Sequence of chain 1.C:
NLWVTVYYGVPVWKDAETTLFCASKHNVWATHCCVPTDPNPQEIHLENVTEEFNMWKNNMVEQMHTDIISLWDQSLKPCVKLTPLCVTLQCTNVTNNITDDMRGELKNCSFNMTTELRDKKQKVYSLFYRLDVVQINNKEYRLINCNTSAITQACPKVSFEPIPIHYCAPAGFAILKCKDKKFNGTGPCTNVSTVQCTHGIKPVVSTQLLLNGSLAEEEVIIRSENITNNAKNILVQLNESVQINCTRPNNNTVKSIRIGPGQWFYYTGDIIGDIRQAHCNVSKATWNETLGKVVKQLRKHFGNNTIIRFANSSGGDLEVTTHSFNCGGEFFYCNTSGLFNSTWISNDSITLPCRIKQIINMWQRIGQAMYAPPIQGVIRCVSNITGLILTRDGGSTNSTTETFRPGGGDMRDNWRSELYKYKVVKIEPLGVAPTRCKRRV

This protein binds this small molecule.
Small molecule (SMILES): CC(=O)N[C@@H]1[C@@H](O)[C@H](O)[C@@H](CO)O[C@H]1O

Binding-site contacts:
Ligand atom C3 contacts residue ASN236 of chain 1.C at 3.9 Å.
Ligand atom C7 contacts residue ILE279 of chain 1.C at 4.2 Å (hydrophobic).
Ligand atom O5 contacts residue THR238 of chain 1.C at 4.5 Å.
Ligand atom C8 contacts residue ASN278 of chain 1.C at 4.1 Å.
Ligand atom C8 contacts residue GLU277 of chain 1.C at 3.8 Å.
Ligand atom C8 contacts residue SER276 of chain 1.C at 3.0 Å.
Ligand atom O5 contacts residue ASN236 of chain 1.C at 2.5 Å (h-bond).
Ligand atom C1 contacts residue THR238 of chain 1.C at 3.6 Å.
Ligand atom C5 contacts residue THR238 of chain 1.C at 4.5 Å.
Ligand atom N2 contacts residue ASN236 of chain 1.C at 3.0 Å (h-bond).
Ligand atom C1 contacts residue ASN236 of chain 1.C at 1.5 Å.
Ligand atom C8 contacts residue ILE279 of chain 1.C at 3.9 Å (hydrophobic).
Ligand atom C7 contacts residue ASN236 of chain 1.C at 4.0 Å.
Ligand atom C2 contacts residue THR238 of chain 1.C at 4.2 Å.
Ligand atom N2 contacts residue THR238 of chain 1.C at 4.0 Å.
Ligand atom C5 contacts residue ASN236 of chain 1.C at 3.8 Å.
Ligand atom C2 contacts residue ASN236 of chain 1.C at 2.6 Å.
Ligand atom O7 contacts residue ILE279 of chain 1.C at 3.6 Å.
Ligand atom C4 contacts residue ASN236 of chain 1.C at 4.4 Å.
Ligand atom O7 contacts residue ASN236 of chain 1.C at 4.5 Å.
Ligand atom C3 contacts residue THR238 of chain 1.C at 4.1 Å.
Ligand atom C7 contacts residue SER276 of chain 1.C at 4.3 Å.